Sequence of chain 1.D:
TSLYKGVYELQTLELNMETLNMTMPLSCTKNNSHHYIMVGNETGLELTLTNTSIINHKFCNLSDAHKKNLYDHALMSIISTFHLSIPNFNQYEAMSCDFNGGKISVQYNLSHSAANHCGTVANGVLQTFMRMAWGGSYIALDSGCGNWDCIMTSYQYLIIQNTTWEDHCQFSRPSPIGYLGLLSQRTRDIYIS

Binding-site contacts:
Ligand atom O4 contacts residue ASP229 of chain 1.D at 3.8 Å.
Ligand atom O5 contacts residue ASN106 of chain 1.F at 2.5 Å (h-bond).
Ligand atom O7 contacts residue TYR134 of chain 1.F at 3.8 Å.
Ligand atom O6 contacts residue ARG235 of chain 1.D at 3.3 Å (salt-bridge).
Ligand atom O2 contacts residue GLN232 of chain 1.D at 3.5 Å (h-bond).
Ligand atom C8 contacts residue ASN106 of chain 1.F at 3.0 Å.
Ligand atom O3 contacts residue ARG235 of chain 1.D at 3.0 Å (salt-bridge).
Ligand atom C1 contacts residue ASN106 of chain 1.F at 1.5 Å.
Ligand atom C8 contacts residue TYR134 of chain 1.F at 4.0 Å (hydrophobic).
Ligand atom O3 contacts residue GLN232 of chain 1.D at 4.1 Å.
Ligand atom C5 contacts residue ASN106 of chain 1.F at 3.8 Å.
Ligand atom C5 contacts residue PHE233 of chain 1.D at 3.9 Å (hydrophobic).
Ligand atom C2 contacts residue ASN106 of chain 1.F at 2.5 Å.
Ligand atom O4 contacts residue GLN232 of chain 1.D at 3.5 Å.
Ligand atom C5 contacts residue TYR134 of chain 1.F at 3.9 Å (hydrophobic).
Ligand atom C5 contacts residue CYS231 of chain 1.D at 3.5 Å (hydrophobic).
Ligand atom O5 contacts residue VAL129 of chain 1.F at 4.0 Å.
Ligand atom O7 contacts residue ASN106 of chain 1.F at 3.1 Å (h-bond).
Ligand atom C6 contacts residue CYS231 of chain 1.D at 3.4 Å (hydrophobic).
Ligand atom O4 contacts residue GLN232 of chain 1.D at 3.8 Å.
Ligand atom C8 contacts residue SER237 of chain 1.D at 3.9 Å.
Ligand atom N2 contacts residue ASN106 of chain 1.F at 3.0 Å (h-bond).
Ligand atom C8 contacts residue MET75 of chain 1.D at 3.5 Å (hydrophobic).
Ligand atom O6 contacts residue CYS231 of chain 1.D at 2.8 Å (h-bond).
Ligand atom C7 contacts residue ASN106 of chain 1.F at 3.2 Å.
Ligand atom O6 contacts residue GLY132 of chain 1.F at 2.8 Å (h-bond).
Ligand atom N2 contacts residue ARG235 of chain 1.D at 4.0 Å.
Ligand atom C1 contacts residue SER108 of chain 1.F at 3.8 Å.
Ligand atom O3 contacts residue SER234 of chain 1.D at 3.9 Å.
Ligand atom C6 contacts residue GLY132 of chain 1.F at 3.4 Å.
Ligand atom O6 contacts residue ASP229 of chain 1.D at 4.1 Å.
Ligand atom N2 contacts residue SER108 of chain 1.F at 3.5 Å.
Ligand atom C8 contacts residue SER108 of chain 1.F at 4.1 Å.
Ligand atom C3 contacts residue ASN106 of chain 1.F at 3.9 Å.
Ligand atom C4 contacts residue CYS231 of chain 1.D at 3.8 Å (hydrophobic).
Ligand atom O4 contacts residue CYS231 of chain 1.D at 2.8 Å (h-bond).
Ligand atom C2 contacts residue GLN232 of chain 1.D at 3.9 Å.
Ligand atom C6 contacts residue ARG235 of chain 1.D at 3.8 Å.
Ligand atom C6 contacts residue SER234 of chain 1.D at 3.6 Å.
Ligand atom O6 contacts residue TYR200 of chain 1.D at 3.6 Å.

This protein binds this small molecule.
Small molecule (SMILES): CC(=O)N[C@H]1[C@H](O[C@H]2[C@H](O)[C@@H](NC(C)=O)CO[C@@H]2CO)O[C@H](CO)[C@@H](O[C@@H]2O[C@H](CO[C@H]3O[C@H](CO)[C@@H](O)[C@H](O[C@H]4O[C@H](CO)[C@@H](O)[C@H](O)[C@@H]4O)[C@@H]3O)[C@@H](O)[C@H](O[C@H]3O[C@H](CO)[C@@H](O)[C@H](O)[C@@H]3O[C@H]3O[C@H](CO)[C@@H](O)[C@H](O)[C@@H]3O)[C@@H]2O)[C@@H]1O

Sequence of chain 1.F:
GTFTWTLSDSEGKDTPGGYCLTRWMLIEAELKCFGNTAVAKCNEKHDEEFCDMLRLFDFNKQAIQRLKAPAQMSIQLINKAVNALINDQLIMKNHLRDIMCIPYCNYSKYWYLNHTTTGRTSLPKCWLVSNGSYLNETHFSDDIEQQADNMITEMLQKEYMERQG